Sequence of chain 2.A:
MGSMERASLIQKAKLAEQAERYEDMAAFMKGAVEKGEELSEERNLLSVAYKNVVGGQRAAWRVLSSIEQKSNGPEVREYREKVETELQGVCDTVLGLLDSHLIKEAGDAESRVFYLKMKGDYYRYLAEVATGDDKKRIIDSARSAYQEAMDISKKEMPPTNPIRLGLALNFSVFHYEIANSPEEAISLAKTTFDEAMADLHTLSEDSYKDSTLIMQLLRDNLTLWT

Sequence of chain 2.B:
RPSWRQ

Binding-site contacts:
Ligand atom C12 contacts residue LYS127 of chain 2.A at 2.9 Å.
Ligand atom C14 contacts residue PHE124 of chain 2.A at 3.7 Å (hydrophobic).
Ligand atom C02 contacts residue ASP220 of chain 2.A at 4.3 Å.
Ligand atom C03 contacts residue ILE224 of chain 2.A at 4.0 Å (hydrophobic).
Ligand atom C11 contacts residue TRP13 of chain 2.B at 3.8 Å (hydrophobic).
Ligand atom C11 contacts residue LYS127 of chain 2.A at 4.3 Å.
Ligand atom C03 contacts residue PRO172 of chain 2.A at 3.9 Å (hydrophobic).
Ligand atom C15 contacts residue ASN47 of chain 2.A at 3.8 Å.
Ligand atom C06 contacts residue ASP220 of chain 2.A at 4.0 Å.
Ligand atom C14 contacts residue TRP13 of chain 2.B at 3.4 Å (hydrophobic).
Ligand atom C08 contacts residue ILE173 of chain 2.A at 4.2 Å (hydrophobic).
Ligand atom C05 contacts residue PRO172 of chain 2.A at 4.1 Å (hydrophobic).
Ligand atom C11 contacts residue ILE224 of chain 2.A at 4.3 Å (hydrophobic).
Ligand atom C12 contacts residue GLY176 of chain 2.A at 4.1 Å.
Ligand atom C12 contacts residue TRP13 of chain 2.B at 3.5 Å (hydrophobic).
Ligand atom C14 contacts residue LYS127 of chain 2.A at 3.7 Å.
Ligand atom N07 contacts residue ASN47 of chain 2.A at 4.4 Å.
Ligand atom C10 contacts residue TRP13 of chain 2.B at 3.7 Å (hydrophobic).
Ligand atom C16 contacts residue TRP13 of chain 2.B at 3.3 Å (hydrophobic).
Ligand atom C02 contacts residue ILE224 of chain 2.A at 4.3 Å (hydrophobic).
Ligand atom C04 contacts residue PRO172 of chain 2.A at 3.8 Å (hydrophobic).
Ligand atom C10 contacts residue ILE173 of chain 2.A at 4.2 Å (hydrophobic).
Ligand atom C15 contacts residue TRP13 of chain 2.B at 3.5 Å (hydrophobic).
Ligand atom C12 contacts residue PRO172 of chain 2.A at 3.5 Å (hydrophobic).
Ligand atom C11 contacts residue PRO172 of chain 2.A at 3.4 Å (hydrophobic).
Ligand atom C16 contacts residue LYS127 of chain 2.A at 1.4 Å.
Ligand atom C15 contacts residue PHE124 of chain 2.A at 3.9 Å (hydrophobic).
Ligand atom N09 contacts residue ILE173 of chain 2.A at 4.5 Å.
Ligand atom C13 contacts residue LYS127 of chain 2.A at 2.5 Å.
Ligand atom C01 contacts residue ASP220 of chain 2.A at 3.4 Å.
Ligand atom C13 contacts residue TRP13 of chain 2.B at 3.5 Å (hydrophobic).
Ligand atom C02 contacts residue PRO172 of chain 2.A at 4.3 Å (hydrophobic).
Ligand atom N09 contacts residue PRO172 of chain 2.A at 4.1 Å.
Ligand atom N09 contacts residue TRP13 of chain 2.B at 4.4 Å.
Ligand atom C03 contacts residue TRP13 of chain 2.B at 4.0 Å (hydrophobic).
Ligand atom C04 contacts residue TRP13 of chain 2.B at 4.5 Å (hydrophobic).
Ligand atom C11 contacts residue ILE173 of chain 2.A at 4.0 Å (hydrophobic).
Ligand atom C08 contacts residue ASN47 of chain 2.A at 4.1 Å.
Ligand atom C12 contacts residue ILE173 of chain 2.A at 4.0 Å (hydrophobic).
Ligand atom C06 contacts residue PRO172 of chain 2.A at 4.4 Å (hydrophobic).

A protein and the small-molecule ligand that binds it are described below.
Small molecule (SMILES): OCc1ccc(-n2cnc3ccccc32)cc1